Binding-site contacts:
Ligand atom O3 contacts residue NHE1 of chain 3.D at 4.0 Å.
Ligand atom O4 contacts residue EDO1 of chain 3.H at 2.9 Å (h-bond).
Ligand atom C6 contacts residue HIS169 of chain 3.A at 3.7 Å.
Ligand atom O3 contacts residue ASP386 of chain 3.A at 2.7 Å (salt-bridge).
Ligand atom O5 contacts residue HIS169 of chain 3.A at 3.3 Å.
Ligand atom O6 contacts residue TRP100 of chain 3.A at 3.6 Å.
Ligand atom C3 contacts residue MET388 of chain 3.A at 3.9 Å (hydrophobic).
Ligand atom O4 contacts residue NHE1 of chain 3.D at 2.4 Å (h-bond).
Ligand atom O1 contacts residue NHE1 of chain 3.D at 3.6 Å (h-bond).
Ligand atom O4 contacts residue ARG287 of chain 3.A at 3.7 Å.
Ligand atom O3 contacts residue GLY387 of chain 3.A at 3.2 Å (h-bond).
Ligand atom C6 contacts residue ILE248 of chain 3.A at 3.7 Å (hydrophobic).
Ligand atom O2 contacts residue NHE1 of chain 3.D at 3.0 Å (h-bond).
Ligand atom C1 contacts residue HIS169 of chain 3.A at 3.9 Å.
Ligand atom O6 contacts residue ILE248 of chain 3.A at 3.4 Å.
Ligand atom C3 contacts residue EDO1 of chain 3.H at 3.9 Å.
Ligand atom C3 contacts residue ASP386 of chain 3.A at 3.7 Å.
Ligand atom O6 contacts residue TYR146 of chain 3.A at 3.4 Å (h-bond).
Ligand atom O4 contacts residue ASN389 of chain 3.A at 3.0 Å (h-bond).
Ligand atom C3 contacts residue ARG287 of chain 3.A at 3.9 Å.
Ligand atom C4 contacts residue ASN389 of chain 3.A at 3.9 Å.
Ligand atom C4 contacts residue MET388 of chain 3.A at 3.9 Å (hydrophobic).
Ligand atom C2 contacts residue HIS169 of chain 3.A at 3.4 Å.
Ligand atom C4 contacts residue HIS169 of chain 3.A at 4.0 Å.
Ligand atom O3 contacts residue MET388 of chain 3.A at 2.8 Å (h-bond).
Ligand atom O3 contacts residue ASN389 of chain 3.A at 3.3 Å (h-bond).
Ligand atom C4 contacts residue EDO1 of chain 3.H at 4.0 Å.
Ligand atom O4 contacts residue MET388 of chain 3.A at 3.4 Å.
Ligand atom O6 contacts residue HIS200 of chain 3.A at 3.1 Å.
Ligand atom C3 contacts residue NHE1 of chain 3.D at 3.8 Å.
Ligand atom C4 contacts residue NHE1 of chain 3.D at 3.4 Å.
Ligand atom C2 contacts residue NHE1 of chain 3.D at 3.8 Å.
Ligand atom O4 contacts residue LEU390 of chain 3.A at 3.7 Å.
Ligand atom O2 contacts residue ILE170 of chain 3.A at 3.9 Å.
Ligand atom O2 contacts residue ASP386 of chain 3.A at 3.7 Å.
Ligand atom C5 contacts residue NHE1 of chain 3.D at 3.6 Å.
Ligand atom O2 contacts residue TRP100 of chain 3.A at 3.8 Å.
Ligand atom O6 contacts residue ARG325 of chain 3.A at 3.0 Å (salt-bridge).
Ligand atom O6 contacts residue HIS169 of chain 3.A at 2.9 Å (h-bond).
Ligand atom O3 contacts residue ARG287 of chain 3.A at 2.7 Å (salt-bridge).

Sequence of chain 3.A:
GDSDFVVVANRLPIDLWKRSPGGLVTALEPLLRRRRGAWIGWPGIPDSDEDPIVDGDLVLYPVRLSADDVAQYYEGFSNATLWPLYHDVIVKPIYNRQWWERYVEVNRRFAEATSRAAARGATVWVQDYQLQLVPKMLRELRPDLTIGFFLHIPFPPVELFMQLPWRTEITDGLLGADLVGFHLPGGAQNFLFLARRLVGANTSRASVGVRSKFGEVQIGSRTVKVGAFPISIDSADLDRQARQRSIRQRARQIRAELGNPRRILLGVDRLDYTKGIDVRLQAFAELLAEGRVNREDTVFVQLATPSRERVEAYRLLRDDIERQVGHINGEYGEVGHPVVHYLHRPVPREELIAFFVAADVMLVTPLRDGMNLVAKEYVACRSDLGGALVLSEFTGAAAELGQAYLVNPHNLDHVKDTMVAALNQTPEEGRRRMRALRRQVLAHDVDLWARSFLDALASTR

A small-molecule ligand and the protein it binds are described below.
Small molecule (SMILES): OC[C@H]1O[C@H](O[C@H]2O[C@H](CO)[C@@H](O)[C@H](O)[C@H]2O)[C@H](O)[C@@H](O)[C@@H]1O